Sequence of chain 1.B:
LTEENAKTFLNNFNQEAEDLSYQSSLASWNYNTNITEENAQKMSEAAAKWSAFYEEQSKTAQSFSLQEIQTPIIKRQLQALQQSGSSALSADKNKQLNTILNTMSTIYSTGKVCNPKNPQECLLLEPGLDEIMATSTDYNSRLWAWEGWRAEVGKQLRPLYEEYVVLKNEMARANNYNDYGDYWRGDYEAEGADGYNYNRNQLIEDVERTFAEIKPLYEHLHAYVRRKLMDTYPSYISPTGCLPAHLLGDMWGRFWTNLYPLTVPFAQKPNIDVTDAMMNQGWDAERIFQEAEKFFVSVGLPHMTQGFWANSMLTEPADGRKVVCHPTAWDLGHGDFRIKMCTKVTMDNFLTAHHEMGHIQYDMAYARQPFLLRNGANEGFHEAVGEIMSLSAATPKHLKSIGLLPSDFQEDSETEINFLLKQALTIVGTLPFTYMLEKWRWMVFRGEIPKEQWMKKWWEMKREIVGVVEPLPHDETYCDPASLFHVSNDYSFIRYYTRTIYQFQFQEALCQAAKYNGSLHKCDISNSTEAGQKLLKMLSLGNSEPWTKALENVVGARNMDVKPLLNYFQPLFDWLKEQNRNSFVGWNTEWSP

Binding-site contacts:
Ligand atom N2 contacts residue ASN546 of chain 1.B at 2.9 Å (h-bond).
Ligand atom C8 contacts residue ASP543 of chain 1.B at 3.8 Å.
Ligand atom C7 contacts residue LYS416 of chain 1.B at 4.2 Å.
Ligand atom C7 contacts residue SER420 of chain 1.B at 3.9 Å.
Ligand atom C8 contacts residue ASN546 of chain 1.B at 4.5 Å.
Ligand atom O7 contacts residue LYS416 of chain 1.B at 3.9 Å.
Ligand atom C7 contacts residue ASN546 of chain 1.B at 3.3 Å.
Ligand atom C5 contacts residue ASN546 of chain 1.B at 3.7 Å.
Ligand atom O3 contacts residue SER420 of chain 1.B at 4.0 Å.
Ligand atom C8 contacts residue SER420 of chain 1.B at 3.4 Å.
Ligand atom O6 contacts residue SER420 of chain 1.B at 4.0 Å.
Ligand atom C2 contacts residue ASN546 of chain 1.B at 2.4 Å.
Ligand atom N2 contacts residue SER420 of chain 1.B at 4.0 Å.
Ligand atom C8 contacts residue LYS416 of chain 1.B at 3.4 Å.
Ligand atom O7 contacts residue ASN546 of chain 1.B at 3.2 Å (h-bond).
Ligand atom C3 contacts residue ASN546 of chain 1.B at 3.8 Å.
Ligand atom C7 contacts residue SER545 of chain 1.B at 4.4 Å.
Ligand atom C1 contacts residue ASN546 of chain 1.B at 1.4 Å.
Ligand atom C8 contacts residue SER545 of chain 1.B at 3.7 Å.
Ligand atom C4 contacts residue ASN546 of chain 1.B at 4.2 Å.
Ligand atom O5 contacts residue ASN546 of chain 1.B at 2.3 Å (h-bond).

The small molecule below binds the protein below.
Small molecule (SMILES): CC(=O)N[C@H]1[C@H](O[C@H]2[C@H](O)[C@@H](NC(C)=O)CO[C@@H]2CO)O[C@H](CO)[C@@H](O[C@@H]2O[C@H](CO)[C@@H](O)[C@H](O)[C@@H]2O)[C@@H]1O